The protein below binds the small molecule below.
Small molecule (SMILES): CC[C@H](C)[C@H](NC(=O)[C@H](CO)NC(=O)[C@H](CCCN=C(N)N)NC(=O)[C@@H](NC(=O)[C@@H]1CCCN1C(=O)[C@@H]1CCCN1C(=O)[C@H](C)N)C(C)C)C(=O)N[C@H](C=O)Cc1ccc(O)cc1

Binding-site contacts:
Ligand atom CA contacts residue ASN227 of chain 3.U at 3.7 Å.
Ligand atom C contacts residue TYR94 of chain 3.U at 4.0 Å (hydrophobic).
Ligand atom CD contacts residue TYR273 of chain 3.U at 3.3 Å (hydrophobic).
Ligand atom CB contacts residue ASP233 of chain 3.U at 3.0 Å.
Ligand atom C contacts residue ASN281 of chain 3.U at 3.8 Å.
Ligand atom O contacts residue LYS234 of chain 3.U at 3.6 Å.
Ligand atom C contacts residue LEU286 of chain 3.U at 3.8 Å (hydrophobic).
Ligand atom N contacts residue THR235 of chain 3.U at 3.9 Å.
Ligand atom CG2 contacts residue GLU236 of chain 3.U at 3.3 Å.
Ligand atom CD1 contacts residue TYR94 of chain 3.U at 3.5 Å (hydrophobic).
Ligand atom CG2 contacts residue LEU286 of chain 3.U at 3.7 Å (hydrophobic).
Ligand atom O contacts residue TYR94 of chain 3.U at 2.9 Å.
Ligand atom CG contacts residue HIS277 of chain 3.U at 3.8 Å.
Ligand atom C contacts residue THR235 of chain 3.U at 3.6 Å.
Ligand atom CD contacts residue HIS277 of chain 3.U at 3.9 Å.
Ligand atom CG1 contacts residue VAL280 of chain 3.U at 4.0 Å (hydrophobic).
Ligand atom O contacts residue ASN281 of chain 3.U at 2.6 Å (h-bond).
Ligand atom CG contacts residue TYR273 of chain 3.U at 3.6 Å (hydrophobic).
Ligand atom O contacts residue THR235 of chain 3.U at 3.1 Å (h-bond).
Ligand atom C contacts residue THR235 of chain 3.U at 3.6 Å.
Ligand atom CG2 contacts residue ASN281 of chain 3.U at 3.6 Å.
Ligand atom N contacts residue TYR273 of chain 3.U at 3.9 Å.
Ligand atom O contacts residue LEU286 of chain 3.U at 3.2 Å.
Ligand atom CD1 contacts residue TYR91 of chain 3.U at 3.9 Å (hydrophobic).
Ligand atom CG1 contacts residue TYR94 of chain 3.U at 3.8 Å (hydrophobic).
Ligand atom CB contacts residue HIS277 of chain 3.U at 3.7 Å.
Ligand atom CG contacts residue LYS234 of chain 3.U at 3.3 Å.
Ligand atom O contacts residue ASN227 of chain 3.U at 3.6 Å.
Ligand atom C contacts residue THR235 of chain 3.U at 3.6 Å.
Ligand atom C contacts residue ASN227 of chain 3.U at 3.5 Å.
Ligand atom O contacts residue THR235 of chain 3.U at 3.0 Å (h-bond).
Ligand atom O contacts residue HIS277 of chain 3.U at 3.4 Å.
Ligand atom N contacts residue THR235 of chain 3.U at 3.5 Å (h-bond).
Ligand atom N contacts residue ASN227 of chain 3.U at 3.0 Å (h-bond).
Ligand atom CB contacts residue TYR238 of chain 3.U at 3.6 Å (hydrophobic).
Ligand atom CA contacts residue THR235 of chain 3.U at 3.6 Å.
Ligand atom CG contacts residue ASP233 of chain 3.U at 3.0 Å.
Ligand atom CB contacts residue LEU286 of chain 3.U at 3.9 Å (hydrophobic).
Ligand atom CG2 contacts residue PHE278 of chain 3.U at 3.7 Å (hydrophobic).
Ligand atom CG2 contacts residue HIS277 of chain 3.U at 3.3 Å.

Sequence of chain 3.U:
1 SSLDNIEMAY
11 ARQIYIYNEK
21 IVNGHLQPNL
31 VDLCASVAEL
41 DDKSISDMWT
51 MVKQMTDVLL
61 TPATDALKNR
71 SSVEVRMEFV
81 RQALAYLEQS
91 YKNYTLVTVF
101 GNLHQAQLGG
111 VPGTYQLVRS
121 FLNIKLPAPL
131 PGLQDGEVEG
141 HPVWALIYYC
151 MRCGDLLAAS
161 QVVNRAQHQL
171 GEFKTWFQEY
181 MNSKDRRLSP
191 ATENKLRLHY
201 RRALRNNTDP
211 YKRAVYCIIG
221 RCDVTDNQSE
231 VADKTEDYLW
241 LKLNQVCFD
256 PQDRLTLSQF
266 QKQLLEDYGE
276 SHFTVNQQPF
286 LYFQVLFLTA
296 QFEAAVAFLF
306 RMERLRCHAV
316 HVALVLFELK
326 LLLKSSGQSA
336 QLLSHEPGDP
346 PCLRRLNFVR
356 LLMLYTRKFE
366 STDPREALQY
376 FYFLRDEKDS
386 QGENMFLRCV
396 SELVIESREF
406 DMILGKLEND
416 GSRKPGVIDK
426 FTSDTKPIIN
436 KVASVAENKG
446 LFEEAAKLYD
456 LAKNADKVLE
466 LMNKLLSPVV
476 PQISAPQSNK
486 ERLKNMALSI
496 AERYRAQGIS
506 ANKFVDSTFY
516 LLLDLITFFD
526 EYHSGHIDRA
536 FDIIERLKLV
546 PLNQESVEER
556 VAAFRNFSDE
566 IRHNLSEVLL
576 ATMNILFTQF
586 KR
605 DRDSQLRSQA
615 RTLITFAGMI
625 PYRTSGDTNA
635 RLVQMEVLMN